The small molecule below binds the protein below.
Small molecule (SMILES): CN(CCOc1ccc(C[C@@H]2SC(=O)NC2=O)cc1)c1ccccn1

Sequence of chain 1.B:
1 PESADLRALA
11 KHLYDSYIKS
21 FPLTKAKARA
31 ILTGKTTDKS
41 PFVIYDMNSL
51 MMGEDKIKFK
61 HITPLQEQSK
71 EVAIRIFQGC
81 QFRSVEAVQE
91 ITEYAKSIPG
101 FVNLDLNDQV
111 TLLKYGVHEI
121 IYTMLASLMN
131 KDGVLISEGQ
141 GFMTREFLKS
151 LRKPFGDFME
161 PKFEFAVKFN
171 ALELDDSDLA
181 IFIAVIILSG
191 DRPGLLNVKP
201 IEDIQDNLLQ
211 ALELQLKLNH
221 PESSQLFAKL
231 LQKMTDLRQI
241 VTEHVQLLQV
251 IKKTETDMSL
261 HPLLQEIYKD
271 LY

Binding-site contacts:
Ligand atom C10 contacts residue CYS80 of chain 1.B at 3.8 Å (hydrophobic).
Ligand atom O4 contacts residue SER84 of chain 1.B at 3.0 Å (h-bond).
Ligand atom O2 contacts residue LEU248 of chain 1.B at 3.5 Å.
Ligand atom C22 contacts residue ILE76 of chain 1.B at 3.7 Å (hydrophobic).
Ligand atom C17 contacts residue ILE136 of chain 1.B at 3.8 Å (hydrophobic).
Ligand atom O13 contacts residue MET159 of chain 1.B at 3.5 Å.
Ligand atom C11 contacts residue CYS80 of chain 1.B at 3.7 Å (hydrophobic).
Ligand atom C4 contacts residue HIS118 of chain 1.B at 3.7 Å.
Ligand atom C8 contacts residue CYS80 of chain 1.B at 3.4 Å (hydrophobic).
Ligand atom C20 contacts residue GLY79 of chain 1.B at 3.7 Å.
Ligand atom C22 contacts residue CYS80 of chain 1.B at 3.7 Å (hydrophobic).
Ligand atom N16 contacts residue ILE136 of chain 1.B at 3.8 Å.
Ligand atom O2 contacts residue PHE77 of chain 1.B at 3.4 Å.
Ligand atom C4 contacts residue TYR268 of chain 1.B at 3.3 Å (hydrophobic).
Ligand atom N3 contacts residue HIS244 of chain 1.B at 3.6 Å (h-bond).
Ligand atom C21 contacts residue MET143 of chain 1.B at 3.7 Å (hydrophobic).
Ligand atom C6 contacts residue TYR122 of chain 1.B at 3.8 Å (hydrophobic).
Ligand atom C12 contacts residue CYS80 of chain 1.B at 3.8 Å (hydrophobic).
Ligand atom O4 contacts residue TYR268 of chain 1.B at 3.2 Å (h-bond).
Ligand atom C16 contacts residue MET159 of chain 1.B at 3.8 Å (hydrophobic).
Ligand atom C11 contacts residue MET159 of chain 1.B at 3.4 Å (hydrophobic).
Ligand atom C15 contacts residue ILE136 of chain 1.B at 3.7 Å (hydrophobic).
Ligand atom N18 contacts residue ILE136 of chain 1.B at 3.6 Å.
Ligand atom N16 contacts residue CYS80 of chain 1.B at 3.7 Å.
Ligand atom C9 contacts residue CYS80 of chain 1.B at 3.8 Å (hydrophobic).
Ligand atom C5 contacts residue SER84 of chain 1.B at 3.6 Å.
Ligand atom O2 contacts residue HIS244 of chain 1.B at 2.8 Å (h-bond).
Ligand atom C4 contacts residue SER84 of chain 1.B at 3.7 Å.
Ligand atom O4 contacts residue LEU264 of chain 1.B at 3.5 Å.
Ligand atom S1 contacts residue CYS80 of chain 1.B at 3.8 Å.
Ligand atom S1 contacts residue HIS244 of chain 1.B at 3.8 Å.
Ligand atom C2 contacts residue HIS244 of chain 1.B at 3.1 Å.
Ligand atom O13 contacts residue LEU125 of chain 1.B at 3.5 Å.
Ligand atom O4 contacts residue HIS118 of chain 1.B at 2.7 Å (h-bond).
Ligand atom C22 contacts residue MET143 of chain 1.B at 3.6 Å (hydrophobic).
Ligand atom C16 contacts residue CYS80 of chain 1.B at 3.7 Å (hydrophobic).
Ligand atom N3 contacts residue TYR268 of chain 1.B at 2.8 Å (h-bond).
Ligand atom C21 contacts residue ILE76 of chain 1.B at 3.7 Å (hydrophobic).
Ligand atom C2 contacts residue TYR268 of chain 1.B at 3.8 Å (hydrophobic).
Ligand atom C17 contacts residue CYS80 of chain 1.B at 3.8 Å (hydrophobic).